This small molecule binds to this protein.
Small molecule (SMILES): CC(=O)NCCCC[C@H](N)C(=O)O

Sequence of chain 2.A:
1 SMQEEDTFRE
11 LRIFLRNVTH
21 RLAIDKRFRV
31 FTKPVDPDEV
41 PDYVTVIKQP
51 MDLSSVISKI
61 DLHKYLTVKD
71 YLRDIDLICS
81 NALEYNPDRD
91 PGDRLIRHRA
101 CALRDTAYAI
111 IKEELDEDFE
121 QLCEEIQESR

Binding-site contacts:
Ligand atom CH3 contacts residue ILE96 of chain 2.A at 3.7 Å (hydrophobic).
Ligand atom CH contacts residue ASN86 of chain 2.A at 3.7 Å.
Ligand atom CB contacts residue VAL40 of chain 2.A at 3.5 Å (hydrophobic).
Ligand atom CG contacts residue TYR85 of chain 2.A at 3.9 Å (hydrophobic).
Ligand atom OH contacts residue ILE96 of chain 2.A at 3.7 Å.
Ligand atom CG contacts residue VAL40 of chain 2.A at 4.5 Å (hydrophobic).
Ligand atom CG contacts residue ASN86 of chain 2.A at 3.7 Å.
Ligand atom NZ contacts residue TYR43 of chain 2.A at 4.5 Å.
Ligand atom CH3 contacts residue VAL35 of chain 2.A at 3.8 Å (hydrophobic).
Ligand atom CD contacts residue TYR85 of chain 2.A at 4.4 Å (hydrophobic).
Ligand atom CE contacts residue TYR85 of chain 2.A at 3.7 Å (hydrophobic).
Ligand atom OH contacts residue ASN86 of chain 2.A at 2.7 Å (h-bond).
Ligand atom CH3 contacts residue VAL30 of chain 2.A at 4.0 Å (hydrophobic).
Ligand atom CH contacts residue TYR43 of chain 2.A at 4.1 Å (hydrophobic).
Ligand atom OH contacts residue ALA82 of chain 2.A at 4.2 Å.
Ligand atom NZ contacts residue ILE96 of chain 2.A at 4.0 Å.
Ligand atom CH contacts residue VAL35 of chain 2.A at 3.9 Å (hydrophobic).
Ligand atom OH contacts residue TYR85 of chain 2.A at 4.1 Å.
Ligand atom CD contacts residue ASN86 of chain 2.A at 3.4 Å.
Ligand atom CE contacts residue TYR43 of chain 2.A at 4.5 Å (hydrophobic).
Ligand atom NZ contacts residue ASN86 of chain 2.A at 4.4 Å.
Ligand atom CE contacts residue ASN86 of chain 2.A at 3.9 Å.
Ligand atom NZ contacts residue VAL35 of chain 2.A at 3.7 Å.
Ligand atom CH3 contacts residue PHE31 of chain 2.A at 4.4 Å (hydrophobic).
Ligand atom CH contacts residue ILE96 of chain 2.A at 3.6 Å (hydrophobic).
Ligand atom CE contacts residue VAL35 of chain 2.A at 4.4 Å (hydrophobic).
Ligand atom OH contacts residue TYR43 of chain 2.A at 3.8 Å.